The small molecule below binds the protein below.
Small molecule (SMILES): O=C(N[C@@H](Cc1ccccc1)C(=O)N1CC(C(=O)O)C1)c1cc2cc(Cl)ccc2[nH]1

Sequence of chain 1.B:
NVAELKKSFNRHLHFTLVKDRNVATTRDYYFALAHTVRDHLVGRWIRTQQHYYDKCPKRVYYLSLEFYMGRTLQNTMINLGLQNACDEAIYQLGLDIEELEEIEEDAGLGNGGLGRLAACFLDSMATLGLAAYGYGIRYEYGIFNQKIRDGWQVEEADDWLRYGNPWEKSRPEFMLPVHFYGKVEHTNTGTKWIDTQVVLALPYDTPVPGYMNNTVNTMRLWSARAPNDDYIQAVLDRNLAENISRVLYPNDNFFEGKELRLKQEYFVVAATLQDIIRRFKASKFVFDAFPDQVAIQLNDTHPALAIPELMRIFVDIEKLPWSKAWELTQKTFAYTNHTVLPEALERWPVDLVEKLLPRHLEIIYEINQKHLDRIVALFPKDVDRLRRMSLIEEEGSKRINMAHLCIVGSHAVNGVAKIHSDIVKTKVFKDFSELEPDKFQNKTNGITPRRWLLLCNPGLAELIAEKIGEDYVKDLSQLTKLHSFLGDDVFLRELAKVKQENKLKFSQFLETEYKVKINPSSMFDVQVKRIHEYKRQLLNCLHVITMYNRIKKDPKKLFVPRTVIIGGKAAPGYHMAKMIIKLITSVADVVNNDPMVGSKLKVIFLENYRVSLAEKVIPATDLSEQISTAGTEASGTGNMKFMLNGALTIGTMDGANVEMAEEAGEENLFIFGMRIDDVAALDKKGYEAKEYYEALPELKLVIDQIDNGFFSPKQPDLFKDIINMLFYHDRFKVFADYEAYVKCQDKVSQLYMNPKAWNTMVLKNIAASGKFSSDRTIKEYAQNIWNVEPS

Binding-site contacts:
Ligand atom C1 contacts residue ARG61 of chain 1.B at 3.5 Å.
Ligand atom CL1 contacts residue VAL65 of chain 1.B at 3.8 Å.
Ligand atom C10 contacts residue THR39 of chain 1.A at 3.6 Å.
Ligand atom C3 contacts residue ARG61 of chain 1.B at 3.6 Å.
Ligand atom N1 contacts residue THR39 of chain 1.A at 3.1 Å (h-bond).
Ligand atom C2 contacts residue PRO189 of chain 1.B at 3.4 Å (hydrophobic).
Ligand atom O2 contacts residue LYS192 of chain 1.B at 2.9 Å (salt-bridge).
Ligand atom C2 contacts residue GLU191 of chain 1.B at 3.5 Å.
Ligand atom C11 contacts residue HIS58 of chain 1.A at 3.6 Å.
Ligand atom C1 contacts residue LYS192 of chain 1.B at 3.7 Å.
Ligand atom N2 contacts residue PRO189 of chain 1.B at 3.8 Å.
Ligand atom C20 contacts residue TYR186 of chain 1.A at 3.7 Å (hydrophobic).
Ligand atom C1 contacts residue PRO189 of chain 1.B at 3.6 Å (hydrophobic).
Ligand atom C7 contacts residue LYS192 of chain 1.B at 3.7 Å.
Ligand atom N2 contacts residue ARG61 of chain 1.B at 3.3 Å (salt-bridge).
Ligand atom CL1 contacts residue LEU64 of chain 1.B at 3.6 Å.
Ligand atom N2 contacts residue GLU191 of chain 1.B at 2.8 Å (salt-bridge).
Ligand atom C8 contacts residue ARG61 of chain 1.B at 3.4 Å.
Ligand atom C9 contacts residue LYS192 of chain 1.B at 3.5 Å.
Ligand atom N2 contacts residue LYS192 of chain 1.B at 3.6 Å.
Ligand atom C5 contacts residue VAL41 of chain 1.A at 3.5 Å (hydrophobic).
Ligand atom C3 contacts residue TRP68 of chain 1.B at 3.6 Å (hydrophobic).
Ligand atom CL1 contacts residue ARG61 of chain 1.B at 3.6 Å.
Ligand atom C6 contacts residue VAL41 of chain 1.A at 3.7 Å (hydrophobic).
Ligand atom C2 contacts residue ARG61 of chain 1.B at 3.7 Å.
Ligand atom O4 contacts residue SER193 of chain 1.B at 3.8 Å.
Ligand atom C7 contacts residue ARG61 of chain 1.B at 3.4 Å.
Ligand atom CL1 contacts residue TRP68 of chain 1.B at 3.6 Å.
Ligand atom C16 contacts residue HIS58 of chain 1.A at 3.5 Å.
Ligand atom O1 contacts residue GLU191 of chain 1.B at 3.4 Å (salt-bridge).
Ligand atom C6 contacts residue ARG61 of chain 1.B at 3.5 Å.
Ligand atom C4 contacts residue TRP68 of chain 1.B at 3.6 Å (hydrophobic).
Ligand atom C22 contacts residue TYR186 of chain 1.A at 3.6 Å (hydrophobic).
Ligand atom C14 contacts residue PRO189 of chain 1.A at 3.5 Å (hydrophobic).
Ligand atom C8 contacts residue LYS192 of chain 1.B at 3.3 Å.
Ligand atom C13 contacts residue PHE54 of chain 1.A at 3.5 Å (hydrophobic).
Ligand atom C7 contacts residue THR39 of chain 1.A at 3.4 Å.
Ligand atom C1 contacts residue GLU191 of chain 1.B at 3.5 Å.
Ligand atom C4 contacts residue ARG61 of chain 1.B at 3.4 Å.
Ligand atom C5 contacts residue ARG61 of chain 1.B at 3.6 Å.

Sequence of chain 1.A:
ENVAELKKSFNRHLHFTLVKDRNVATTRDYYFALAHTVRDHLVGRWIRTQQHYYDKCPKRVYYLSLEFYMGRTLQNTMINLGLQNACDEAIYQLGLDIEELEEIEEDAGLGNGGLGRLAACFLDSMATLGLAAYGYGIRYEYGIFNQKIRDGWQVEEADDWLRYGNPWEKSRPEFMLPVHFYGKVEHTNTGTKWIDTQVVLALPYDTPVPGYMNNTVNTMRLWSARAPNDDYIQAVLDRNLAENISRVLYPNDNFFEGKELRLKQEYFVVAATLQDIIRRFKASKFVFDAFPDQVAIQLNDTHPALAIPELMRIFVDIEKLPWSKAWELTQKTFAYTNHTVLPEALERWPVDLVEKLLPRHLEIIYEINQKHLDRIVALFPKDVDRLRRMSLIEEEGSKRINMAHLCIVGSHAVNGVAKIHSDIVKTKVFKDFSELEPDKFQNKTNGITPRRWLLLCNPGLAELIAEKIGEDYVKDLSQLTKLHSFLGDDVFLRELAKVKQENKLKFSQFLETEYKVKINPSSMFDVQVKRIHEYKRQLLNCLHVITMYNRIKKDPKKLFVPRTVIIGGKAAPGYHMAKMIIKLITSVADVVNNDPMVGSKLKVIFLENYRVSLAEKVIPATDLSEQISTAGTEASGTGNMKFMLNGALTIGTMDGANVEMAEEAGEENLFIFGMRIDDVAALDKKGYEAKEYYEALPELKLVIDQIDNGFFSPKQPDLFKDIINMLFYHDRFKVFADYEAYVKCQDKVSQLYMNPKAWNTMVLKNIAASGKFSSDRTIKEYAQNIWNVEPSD